Binding-site contacts:
Ligand atom C16 contacts residue ILE458 of chain 2.A at 3.7 Å (hydrophobic).
Ligand atom O3 contacts residue LYS300 of chain 2.A at 2.9 Å (salt-bridge).
Ligand atom O2 contacts residue LYS288 of chain 2.A at 3.2 Å (salt-bridge).
Ligand atom C6 contacts residue LEU398 of chain 2.A at 3.5 Å (hydrophobic).
Ligand atom C15 contacts residue ASN368 of chain 2.A at 3.8 Å.
Ligand atom C2 contacts residue MN1 of chain 2.G at 3.0 Å.
Ligand atom C2 contacts residue MN1 of chain 2.F at 3.0 Å.
Ligand atom N2 contacts residue THR397 of chain 2.A at 3.0 Å (h-bond).
Ligand atom O4 contacts residue THR399 of chain 2.A at 3.5 Å.
Ligand atom C2 contacts residue LYS288 of chain 2.A at 3.8 Å.
Ligand atom C6 contacts residue THR397 of chain 2.A at 3.6 Å.
Ligand atom N2 contacts residue ASP311 of chain 2.A at 2.7 Å (salt-bridge).
Ligand atom O2 contacts residue ASP370 of chain 2.A at 3.2 Å (salt-bridge).
Ligand atom C11 contacts residue TRP491 of chain 2.A at 3.3 Å (hydrophobic).
Ligand atom N1 contacts residue ASP370 of chain 2.A at 3.7 Å.
Ligand atom C3 contacts residue MN1 of chain 2.G at 3.0 Å.
Ligand atom C1 contacts residue THR397 of chain 2.A at 3.7 Å.
Ligand atom C13 contacts residue BCT1 of chain 2.D at 3.5 Å.
Ligand atom N1 contacts residue BCT1 of chain 2.D at 3.0 Å (h-bond).
Ligand atom O2 contacts residue ASP293 of chain 2.A at 2.9 Å (salt-bridge).
Ligand atom N2 contacts residue LYS288 of chain 2.A at 3.2 Å (salt-bridge).
Ligand atom C1 contacts residue MN1 of chain 2.F at 3.1 Å.
Ligand atom C2 contacts residue LEU398 of chain 2.A at 3.2 Å (hydrophobic).
Ligand atom O2 contacts residue BCT1 of chain 2.D at 2.5 Å (h-bond).
Ligand atom O3 contacts residue MN1 of chain 2.G at 2.5 Å.
Ligand atom N2 contacts residue ASP293 of chain 2.A at 3.5 Å (salt-bridge).
Ligand atom O2 contacts residue GLU372 of chain 2.A at 3.1 Å (salt-bridge).
Ligand atom C3 contacts residue ASP370 of chain 2.A at 3.2 Å.
Ligand atom C2 contacts residue BCT1 of chain 2.D at 3.2 Å.
Ligand atom C1 contacts residue ASP293 of chain 2.A at 3.7 Å.
Ligand atom C12 contacts residue ALA487 of chain 2.A at 3.6 Å (hydrophobic).
Ligand atom O2 contacts residue MN1 of chain 2.F at 2.1 Å.
Ligand atom N1 contacts residue LEU398 of chain 2.A at 3.3 Å (h-bond).
Ligand atom C2 contacts residue ASP293 of chain 2.A at 3.8 Å.
Ligand atom O2 contacts residue MN1 of chain 2.G at 2.2 Å.
Ligand atom O3 contacts residue ASP370 of chain 2.A at 2.9 Å (salt-bridge).
Ligand atom C3 contacts residue BCT1 of chain 2.D at 3.5 Å.
Ligand atom C3 contacts residue LEU398 of chain 2.A at 3.8 Å (hydrophobic).
Ligand atom O4 contacts residue GLY400 of chain 2.A at 2.8 Å (h-bond).
Ligand atom N2 contacts residue MN1 of chain 2.F at 2.3 Å.

Sequence of chain 2.A:
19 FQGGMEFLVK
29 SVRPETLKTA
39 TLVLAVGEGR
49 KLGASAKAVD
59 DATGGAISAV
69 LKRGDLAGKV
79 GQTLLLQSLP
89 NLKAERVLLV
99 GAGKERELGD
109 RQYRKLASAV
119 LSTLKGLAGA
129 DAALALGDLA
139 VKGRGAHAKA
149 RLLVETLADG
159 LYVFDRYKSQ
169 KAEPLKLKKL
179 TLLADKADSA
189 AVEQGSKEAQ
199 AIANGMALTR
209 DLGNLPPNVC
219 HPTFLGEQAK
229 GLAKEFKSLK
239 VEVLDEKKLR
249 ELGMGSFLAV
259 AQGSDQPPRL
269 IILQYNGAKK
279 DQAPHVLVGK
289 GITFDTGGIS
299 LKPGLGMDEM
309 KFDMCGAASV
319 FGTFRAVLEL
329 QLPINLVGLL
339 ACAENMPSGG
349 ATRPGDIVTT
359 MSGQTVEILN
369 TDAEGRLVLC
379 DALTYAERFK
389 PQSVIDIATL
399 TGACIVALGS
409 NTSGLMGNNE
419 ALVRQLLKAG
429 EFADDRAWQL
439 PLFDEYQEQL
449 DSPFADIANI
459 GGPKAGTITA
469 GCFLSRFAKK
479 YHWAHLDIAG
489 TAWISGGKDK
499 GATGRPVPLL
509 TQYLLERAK

The small molecule below binds the protein below.
Small molecule (SMILES): CC(C)C[C@H](NC(=O)[C@@H](O)[C@H](N)Cc1ccccc1)C(=O)O